A small-molecule ligand and the protein it binds are described below.
Small molecule (SMILES): NS(=O)(=O)c1c(F)c(F)c(S(=O)(=O)CCO)c(N[C@H]2CCc3ccccc32)c1F

Binding-site contacts:
Ligand atom N4 contacts residue HIS93 of chain 1.C at 3.3 Å (h-bond).
Ligand atom C7 contacts residue THR199 of chain 1.C at 3.4 Å.
Ligand atom N4 contacts residue ZN1 of chain 1.K at 1.9 Å.
Ligand atom O3 contacts residue VAL119 of chain 1.C at 3.6 Å.
Ligand atom C6 contacts residue ZN1 of chain 1.K at 3.6 Å.
Ligand atom F11 contacts residue THR199 of chain 1.C at 3.1 Å.
Ligand atom S1 contacts residue ZN1 of chain 1.K at 3.1 Å.
Ligand atom O16 contacts residue GLN89 of chain 1.C at 3.6 Å.
Ligand atom F13 contacts residue LEU197 of chain 1.C at 3.0 Å.
Ligand atom C5 contacts residue ZN1 of chain 1.K at 3.7 Å.
Ligand atom N20 contacts residue GLN89 of chain 1.C at 3.6 Å.
Ligand atom C18 contacts residue PRO200 of chain 1.C at 3.5 Å (hydrophobic).
Ligand atom C27 contacts residue ALA129 of chain 1.C at 3.6 Å (hydrophobic).
Ligand atom O2 contacts residue LEU197 of chain 1.C at 3.2 Å.
Ligand atom F13 contacts residue VAL119 of chain 1.C at 3.6 Å.
Ligand atom F12 contacts residue THR199 of chain 1.C at 3.5 Å.
Ligand atom O19 contacts residue PRO200 of chain 1.C at 3.4 Å (h-bond).
Ligand atom C6 contacts residue HIS91 of chain 1.C at 3.1 Å.
Ligand atom N4 contacts residue THR198 of chain 1.C at 2.7 Å (h-bond).
Ligand atom O15 contacts residue GLN89 of chain 1.C at 3.3 Å (h-bond).
Ligand atom O3 contacts residue HIS91 of chain 1.C at 3.3 Å.
Ligand atom C6 contacts residue THR199 of chain 1.C at 3.3 Å.
Ligand atom O15 contacts residue ASN64 of chain 1.C at 3.1 Å (h-bond).
Ligand atom F11 contacts residue ZN1 of chain 1.K at 2.9 Å.
Ligand atom C24 contacts residue LEU197 of chain 1.C at 3.7 Å (hydrophobic).
Ligand atom C10 contacts residue HIS91 of chain 1.C at 3.6 Å.
Ligand atom F11 contacts residue HIS91 of chain 1.C at 3.1 Å.
Ligand atom C28 contacts residue SER130 of chain 1.C at 3.7 Å.
Ligand atom N4 contacts residue HIS91 of chain 1.C at 3.4 Å (h-bond).
Ligand atom C8 contacts residue THR199 of chain 1.C at 3.7 Å.
Ligand atom O3 contacts residue ZN1 of chain 1.K at 3.2 Å.
Ligand atom N4 contacts residue HIS117 of chain 1.C at 3.1 Å (h-bond).
Ligand atom C18 contacts residue THR199 of chain 1.C at 3.4 Å.
Ligand atom C5 contacts residue HIS91 of chain 1.C at 3.2 Å.
Ligand atom C28 contacts residue ALA129 of chain 1.C at 3.7 Å (hydrophobic).
Ligand atom C5 contacts residue THR199 of chain 1.C at 3.6 Å.
Ligand atom F11 contacts residue HIS93 of chain 1.C at 3.1 Å.
Ligand atom N4 contacts residue GLU104 of chain 1.C at 3.6 Å (salt-bridge).
Ligand atom O2 contacts residue THR198 of chain 1.C at 2.8 Å (h-bond).
Ligand atom S1 contacts residue HIS91 of chain 1.C at 3.6 Å.

Sequence of chain 1.C:
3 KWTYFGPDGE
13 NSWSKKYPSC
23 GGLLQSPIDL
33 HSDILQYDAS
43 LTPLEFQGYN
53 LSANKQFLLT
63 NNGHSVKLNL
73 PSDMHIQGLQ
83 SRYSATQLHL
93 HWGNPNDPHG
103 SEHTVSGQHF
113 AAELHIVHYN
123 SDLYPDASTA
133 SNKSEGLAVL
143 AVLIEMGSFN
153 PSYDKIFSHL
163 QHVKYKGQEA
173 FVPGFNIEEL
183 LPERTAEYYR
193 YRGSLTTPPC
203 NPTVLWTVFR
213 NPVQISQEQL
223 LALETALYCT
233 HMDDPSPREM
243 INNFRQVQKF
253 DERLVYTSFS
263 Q